Binding-site contacts:
Ligand atom C8 contacts residue SER53 of chain 1.A at 3.9 Å.
Ligand atom C1 contacts residue ASN52 of chain 1.A at 1.5 Å.
Ligand atom C5 contacts residue ASN52 of chain 1.A at 3.0 Å.
Ligand atom C2 contacts residue ASN52 of chain 1.A at 2.5 Å.
Ligand atom O7 contacts residue VAL45 of chain 1.A at 3.9 Å.
Ligand atom C5 contacts residue TYR50 of chain 1.A at 4.1 Å (hydrophobic).
Ligand atom O7 contacts residue SER54 of chain 1.A at 3.5 Å (h-bond).
Ligand atom C7 contacts residue ASN52 of chain 1.A at 3.6 Å.
Ligand atom O7 contacts residue ASN52 of chain 1.A at 2.6 Å (h-bond).
Ligand atom C3 contacts residue ASN52 of chain 1.A at 3.6 Å.
Ligand atom C7 contacts residue SER53 of chain 1.A at 3.9 Å.
Ligand atom C8 contacts residue VAL45 of chain 1.A at 3.8 Å (hydrophobic).
Ligand atom O5 contacts residue TYR50 of chain 1.A at 4.1 Å.
Ligand atom C8 contacts residue SER54 of chain 1.A at 2.5 Å.
Ligand atom C6 contacts residue ASN52 of chain 1.A at 3.8 Å.
Ligand atom N2 contacts residue ASN52 of chain 1.A at 3.4 Å (h-bond).
Ligand atom O7 contacts residue SER53 of chain 1.A at 3.1 Å.
Ligand atom O5 contacts residue ASN52 of chain 1.A at 1.6 Å (h-bond).
Ligand atom C4 contacts residue ASN52 of chain 1.A at 3.6 Å.
Ligand atom C1 contacts residue ASN47 of chain 1.A at 3.9 Å.
Ligand atom O6 contacts residue TYR50 of chain 1.A at 3.5 Å.
Ligand atom C6 contacts residue TYR50 of chain 1.A at 4.3 Å (hydrophobic).
Ligand atom C7 contacts residue SER54 of chain 1.A at 3.8 Å.
Ligand atom C7 contacts residue VAL45 of chain 1.A at 4.2 Å (hydrophobic).

Sequence of chain 1.A:
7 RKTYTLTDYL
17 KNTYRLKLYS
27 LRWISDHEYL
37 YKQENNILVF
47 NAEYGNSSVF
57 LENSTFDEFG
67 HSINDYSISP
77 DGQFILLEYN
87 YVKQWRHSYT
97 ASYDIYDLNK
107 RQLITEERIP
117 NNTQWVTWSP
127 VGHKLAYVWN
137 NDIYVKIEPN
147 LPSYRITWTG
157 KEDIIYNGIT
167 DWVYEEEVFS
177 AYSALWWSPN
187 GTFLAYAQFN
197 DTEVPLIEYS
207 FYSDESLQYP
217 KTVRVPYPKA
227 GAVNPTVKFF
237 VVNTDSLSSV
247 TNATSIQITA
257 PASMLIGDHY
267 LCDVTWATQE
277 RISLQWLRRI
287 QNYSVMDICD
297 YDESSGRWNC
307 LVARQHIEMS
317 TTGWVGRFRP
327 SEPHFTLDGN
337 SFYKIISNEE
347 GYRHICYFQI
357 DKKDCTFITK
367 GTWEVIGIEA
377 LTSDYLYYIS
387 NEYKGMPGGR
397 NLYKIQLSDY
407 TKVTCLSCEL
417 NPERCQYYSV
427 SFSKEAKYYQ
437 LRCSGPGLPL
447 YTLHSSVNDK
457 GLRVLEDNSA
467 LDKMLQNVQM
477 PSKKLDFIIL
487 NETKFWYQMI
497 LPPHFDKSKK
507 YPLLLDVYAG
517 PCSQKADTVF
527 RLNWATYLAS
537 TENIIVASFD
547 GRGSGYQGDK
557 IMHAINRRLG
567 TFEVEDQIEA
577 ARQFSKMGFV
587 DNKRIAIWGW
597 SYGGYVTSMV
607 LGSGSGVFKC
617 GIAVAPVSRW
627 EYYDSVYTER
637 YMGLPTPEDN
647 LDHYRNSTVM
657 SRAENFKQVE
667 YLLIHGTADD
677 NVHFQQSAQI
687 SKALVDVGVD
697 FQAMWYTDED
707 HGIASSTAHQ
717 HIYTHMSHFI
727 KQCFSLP

A small-molecule ligand and the protein it binds are described below.
Small molecule (SMILES): CC(=O)N[C@@H]1[C@@H](O)[C@H](O)[C@@H](CO)O[C@H]1O